Sequence of chain 1.D:
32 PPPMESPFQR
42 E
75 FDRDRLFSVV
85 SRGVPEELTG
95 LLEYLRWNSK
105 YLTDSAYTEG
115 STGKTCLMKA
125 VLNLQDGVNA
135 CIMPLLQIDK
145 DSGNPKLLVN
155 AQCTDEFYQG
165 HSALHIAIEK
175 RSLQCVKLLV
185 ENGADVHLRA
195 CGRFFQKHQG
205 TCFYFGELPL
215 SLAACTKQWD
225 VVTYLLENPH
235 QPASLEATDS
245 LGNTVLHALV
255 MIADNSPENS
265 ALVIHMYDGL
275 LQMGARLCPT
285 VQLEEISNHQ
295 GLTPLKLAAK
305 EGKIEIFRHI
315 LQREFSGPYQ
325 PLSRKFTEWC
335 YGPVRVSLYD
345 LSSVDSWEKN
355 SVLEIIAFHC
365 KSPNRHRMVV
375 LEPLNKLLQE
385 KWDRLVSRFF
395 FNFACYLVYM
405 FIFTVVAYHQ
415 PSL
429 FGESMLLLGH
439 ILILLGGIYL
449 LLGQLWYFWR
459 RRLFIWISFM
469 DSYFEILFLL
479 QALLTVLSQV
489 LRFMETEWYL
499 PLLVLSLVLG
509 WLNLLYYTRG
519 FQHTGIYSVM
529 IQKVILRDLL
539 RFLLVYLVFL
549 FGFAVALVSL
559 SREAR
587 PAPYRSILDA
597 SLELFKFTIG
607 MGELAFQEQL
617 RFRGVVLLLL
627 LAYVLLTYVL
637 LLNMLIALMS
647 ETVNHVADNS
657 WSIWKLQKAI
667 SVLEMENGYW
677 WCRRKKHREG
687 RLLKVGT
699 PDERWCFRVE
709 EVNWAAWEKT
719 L

A protein and the small-molecule ligand that binds it are described below.
Small molecule (SMILES): C=C(C)[C@@H]1CCC(C)=C[C@H]1c1c(O)cc(CCCCC)cc1O

Binding-site contacts:
Ligand atom C06 contacts residue PHE540 of chain 1.C at 3.6 Å (hydrophobic).
Ligand atom C21 contacts residue LEU632 of chain 1.D at 4.2 Å (hydrophobic).
Ligand atom C06 contacts residue MET640 of chain 1.C at 4.0 Å (hydrophobic).
Ligand atom O01 contacts residue TYR634 of chain 1.D at 3.7 Å.
Ligand atom O01 contacts residue LEU631 of chain 1.D at 2.7 Å (h-bond).
Ligand atom C17 contacts residue LEU541 of chain 1.C at 3.7 Å (hydrophobic).
Ligand atom C07 contacts residue LEU537 of chain 1.C at 3.7 Å (hydrophobic).
Ligand atom C13 contacts residue TYR634 of chain 1.D at 3.5 Å (hydrophobic).
Ligand atom C12 contacts residue LEU541 of chain 1.C at 3.9 Å (hydrophobic).
Ligand atom O02 contacts residue LEU541 of chain 1.C at 3.4 Å.
Ligand atom C07 contacts residue MET640 of chain 1.C at 4.3 Å (hydrophobic).
Ligand atom C09 contacts residue TYR634 of chain 1.D at 4.1 Å (hydrophobic).
Ligand atom C13 contacts residue MET640 of chain 1.C at 3.9 Å (hydrophobic).
Ligand atom C07 contacts residue PHE540 of chain 1.C at 3.8 Å (hydrophobic).
Ligand atom C14 contacts residue LEU631 of chain 1.D at 3.7 Å (hydrophobic).
Ligand atom C09 contacts residue PHE540 of chain 1.C at 4.0 Å (hydrophobic).
Ligand atom O01 contacts residue VAL635 of chain 1.D at 3.2 Å.
Ligand atom O02 contacts residue PHE540 of chain 1.C at 3.5 Å.
Ligand atom C11 contacts residue LEU631 of chain 1.D at 3.8 Å (hydrophobic).
Ligand atom C16 contacts residue LEU631 of chain 1.D at 3.6 Å (hydrophobic).
Ligand atom C05 contacts residue PHE540 of chain 1.C at 3.6 Å (hydrophobic).
Ligand atom C13 contacts residue LEU537 of chain 1.C at 4.2 Å (hydrophobic).
Ligand atom C06 contacts residue LEU637 of chain 1.C at 3.7 Å (hydrophobic).
Ligand atom C14 contacts residue PHE601 of chain 1.C at 4.2 Å (hydrophobic).
Ligand atom C22 contacts residue LEU632 of chain 1.D at 3.7 Å (hydrophobic).
Ligand atom C16 contacts residue VAL635 of chain 1.D at 3.5 Å (hydrophobic).
Ligand atom C12 contacts residue LEU537 of chain 1.C at 4.1 Å (hydrophobic).
Ligand atom C14 contacts residue TYR544 of chain 1.C at 3.7 Å (hydrophobic).
Ligand atom O02 contacts residue LEU537 of chain 1.C at 3.5 Å (h-bond).
Ligand atom C17 contacts residue LEU537 of chain 1.C at 4.0 Å (hydrophobic).
Ligand atom C13 contacts residue LEU638 of chain 1.D at 3.6 Å (hydrophobic).
Ligand atom C19 contacts residue LEU631 of chain 1.D at 3.5 Å (hydrophobic).
Ligand atom C14 contacts residue LEU541 of chain 1.C at 3.7 Å (hydrophobic).
Ligand atom C09 contacts residue MET640 of chain 1.C at 3.6 Å (hydrophobic).
Ligand atom C03 contacts residue PHE540 of chain 1.C at 3.6 Å (hydrophobic).
Ligand atom C11 contacts residue VAL635 of chain 1.D at 3.5 Å (hydrophobic).
Ligand atom C19 contacts residue PHE601 of chain 1.C at 3.6 Å (hydrophobic).
Ligand atom C05 contacts residue LEU637 of chain 1.C at 3.9 Å (hydrophobic).
Ligand atom C06 contacts residue TYR634 of chain 1.D at 3.7 Å (hydrophobic).
Ligand atom C10 contacts residue LEU631 of chain 1.D at 3.8 Å (hydrophobic).

Sequence of chain 1.C:
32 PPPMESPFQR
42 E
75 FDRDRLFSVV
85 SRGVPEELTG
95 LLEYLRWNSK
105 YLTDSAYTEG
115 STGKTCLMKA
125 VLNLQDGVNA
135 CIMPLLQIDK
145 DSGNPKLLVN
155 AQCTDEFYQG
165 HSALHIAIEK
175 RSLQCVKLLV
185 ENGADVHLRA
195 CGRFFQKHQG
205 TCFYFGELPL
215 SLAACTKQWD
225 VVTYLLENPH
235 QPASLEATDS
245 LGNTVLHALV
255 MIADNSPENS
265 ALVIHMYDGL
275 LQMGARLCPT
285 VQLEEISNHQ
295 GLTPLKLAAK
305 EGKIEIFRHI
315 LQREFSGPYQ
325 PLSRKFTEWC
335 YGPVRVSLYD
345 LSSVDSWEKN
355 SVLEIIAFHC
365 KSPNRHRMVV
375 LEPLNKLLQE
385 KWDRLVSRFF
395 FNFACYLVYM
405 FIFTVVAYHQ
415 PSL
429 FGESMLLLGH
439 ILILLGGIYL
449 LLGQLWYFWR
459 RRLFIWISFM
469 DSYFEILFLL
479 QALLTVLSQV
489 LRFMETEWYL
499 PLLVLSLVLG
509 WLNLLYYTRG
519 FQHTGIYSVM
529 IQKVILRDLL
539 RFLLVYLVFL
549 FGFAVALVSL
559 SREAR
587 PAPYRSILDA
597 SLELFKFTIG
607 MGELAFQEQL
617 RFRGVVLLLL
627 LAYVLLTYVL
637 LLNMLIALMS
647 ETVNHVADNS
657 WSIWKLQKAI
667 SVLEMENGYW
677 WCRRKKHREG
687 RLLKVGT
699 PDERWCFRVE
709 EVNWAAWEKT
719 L